Sequence of chain 2.A:
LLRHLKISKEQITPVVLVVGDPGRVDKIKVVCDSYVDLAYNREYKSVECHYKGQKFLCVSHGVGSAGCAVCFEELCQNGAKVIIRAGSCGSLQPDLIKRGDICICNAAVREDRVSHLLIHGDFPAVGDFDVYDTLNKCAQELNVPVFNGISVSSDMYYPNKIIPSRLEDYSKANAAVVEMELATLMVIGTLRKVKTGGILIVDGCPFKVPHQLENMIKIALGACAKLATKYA

Sequence of chain 6.A:
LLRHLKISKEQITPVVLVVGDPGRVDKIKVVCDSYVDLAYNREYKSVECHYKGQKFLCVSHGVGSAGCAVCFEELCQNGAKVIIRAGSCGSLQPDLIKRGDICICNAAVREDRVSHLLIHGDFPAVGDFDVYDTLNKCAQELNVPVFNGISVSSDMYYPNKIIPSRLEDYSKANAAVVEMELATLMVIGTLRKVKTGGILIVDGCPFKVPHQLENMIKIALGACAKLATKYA

Binding-site contacts:
Ligand atom C22 contacts residue TYR160 of chain 6.A at 3.6 Å (hydrophobic).
Ligand atom C03 contacts residue GLU182 of chain 6.A at 3.7 Å.
Ligand atom C22 contacts residue MET183 of chain 6.A at 3.9 Å (hydrophobic).
Ligand atom C15 contacts residue ASP206 of chain 6.A at 3.8 Å.
Ligand atom C01 contacts residue TYR160 of chain 6.A at 3.8 Å (hydrophobic).
Ligand atom C12 contacts residue GLY93 of chain 6.A at 4.0 Å.
Ligand atom N17 contacts residue SER91 of chain 6.A at 3.6 Å.
Ligand atom C19 contacts residue ARG45 of chain 2.A at 3.4 Å.
Ligand atom C09 contacts residue CYS208 of chain 6.A at 3.6 Å (hydrophobic).
Ligand atom C08 contacts residue PRO209 of chain 6.A at 3.8 Å (hydrophobic).
Ligand atom C16 contacts residue TYR160 of chain 6.A at 3.6 Å (hydrophobic).
Ligand atom C02 contacts residue MET183 of chain 6.A at 3.5 Å (hydrophobic).
Ligand atom C20 contacts residue VAL66 of chain 6.A at 3.8 Å (hydrophobic).
Ligand atom C03 contacts residue VAL181 of chain 6.A at 3.9 Å (hydrophobic).
Ligand atom N13 contacts residue GLY93 of chain 6.A at 3.9 Å.
Ligand atom C10 contacts residue GLY207 of chain 6.A at 3.7 Å.
Ligand atom C11 contacts residue ASP206 of chain 6.A at 3.8 Å.
Ligand atom C06 contacts residue TYR160 of chain 6.A at 3.7 Å (hydrophobic).
Ligand atom C04 contacts residue VAL181 of chain 6.A at 4.0 Å (hydrophobic).
Ligand atom C12 contacts residue TYR160 of chain 6.A at 4.0 Å (hydrophobic).
Ligand atom C15 contacts residue SER91 of chain 6.A at 3.8 Å.
Ligand atom C02 contacts residue VAL181 of chain 6.A at 3.6 Å (hydrophobic).
Ligand atom C20 contacts residue ARG45 of chain 2.A at 3.6 Å.
Ligand atom C19 contacts residue PO41 of chain 6.F at 4.0 Å.
Ligand atom C03 contacts residue MET183 of chain 6.A at 3.7 Å (hydrophobic).
Ligand atom O23 contacts residue ASP206 of chain 6.A at 2.8 Å (salt-bridge).
Ligand atom C07 contacts residue TYR160 of chain 6.A at 3.8 Å (hydrophobic).
Ligand atom C04 contacts residue TYR160 of chain 6.A at 3.8 Å (hydrophobic).
Ligand atom C09 contacts residue PRO209 of chain 6.A at 3.6 Å (hydrophobic).
Ligand atom C21 contacts residue HIS7 of chain 2.A at 3.6 Å.
Ligand atom C10 contacts residue CYS208 of chain 6.A at 3.6 Å (hydrophobic).
Ligand atom C01 contacts residue MET159 of chain 6.A at 3.5 Å (hydrophobic).
Ligand atom C14 contacts residue CYS92 of chain 6.A at 3.5 Å (hydrophobic).
Ligand atom C18 contacts residue MET183 of chain 6.A at 4.0 Å (hydrophobic).
Ligand atom C11 contacts residue GLY93 of chain 6.A at 3.7 Å.
Ligand atom C01 contacts residue VAL181 of chain 6.A at 3.8 Å (hydrophobic).
Ligand atom C05 contacts residue TYR160 of chain 6.A at 3.6 Å (hydrophobic).
Ligand atom C20 contacts residue HIS7 of chain 2.A at 3.9 Å.
Ligand atom C14 contacts residue GLY93 of chain 6.A at 3.4 Å.
Ligand atom C14 contacts residue VAL181 of chain 6.A at 3.6 Å (hydrophobic).

This protein binds this small molecule.
Small molecule (SMILES): O[C@H](CNC1CCCC1)Cn1c2ccccc2c2ccccc21